The small molecule below binds the protein below.
Small molecule (SMILES): CC(=O)N[C@@H]1[C@@H](O)[C@H](O)[C@@H](CO)O[C@H]1O

Sequence of chain 1.A:
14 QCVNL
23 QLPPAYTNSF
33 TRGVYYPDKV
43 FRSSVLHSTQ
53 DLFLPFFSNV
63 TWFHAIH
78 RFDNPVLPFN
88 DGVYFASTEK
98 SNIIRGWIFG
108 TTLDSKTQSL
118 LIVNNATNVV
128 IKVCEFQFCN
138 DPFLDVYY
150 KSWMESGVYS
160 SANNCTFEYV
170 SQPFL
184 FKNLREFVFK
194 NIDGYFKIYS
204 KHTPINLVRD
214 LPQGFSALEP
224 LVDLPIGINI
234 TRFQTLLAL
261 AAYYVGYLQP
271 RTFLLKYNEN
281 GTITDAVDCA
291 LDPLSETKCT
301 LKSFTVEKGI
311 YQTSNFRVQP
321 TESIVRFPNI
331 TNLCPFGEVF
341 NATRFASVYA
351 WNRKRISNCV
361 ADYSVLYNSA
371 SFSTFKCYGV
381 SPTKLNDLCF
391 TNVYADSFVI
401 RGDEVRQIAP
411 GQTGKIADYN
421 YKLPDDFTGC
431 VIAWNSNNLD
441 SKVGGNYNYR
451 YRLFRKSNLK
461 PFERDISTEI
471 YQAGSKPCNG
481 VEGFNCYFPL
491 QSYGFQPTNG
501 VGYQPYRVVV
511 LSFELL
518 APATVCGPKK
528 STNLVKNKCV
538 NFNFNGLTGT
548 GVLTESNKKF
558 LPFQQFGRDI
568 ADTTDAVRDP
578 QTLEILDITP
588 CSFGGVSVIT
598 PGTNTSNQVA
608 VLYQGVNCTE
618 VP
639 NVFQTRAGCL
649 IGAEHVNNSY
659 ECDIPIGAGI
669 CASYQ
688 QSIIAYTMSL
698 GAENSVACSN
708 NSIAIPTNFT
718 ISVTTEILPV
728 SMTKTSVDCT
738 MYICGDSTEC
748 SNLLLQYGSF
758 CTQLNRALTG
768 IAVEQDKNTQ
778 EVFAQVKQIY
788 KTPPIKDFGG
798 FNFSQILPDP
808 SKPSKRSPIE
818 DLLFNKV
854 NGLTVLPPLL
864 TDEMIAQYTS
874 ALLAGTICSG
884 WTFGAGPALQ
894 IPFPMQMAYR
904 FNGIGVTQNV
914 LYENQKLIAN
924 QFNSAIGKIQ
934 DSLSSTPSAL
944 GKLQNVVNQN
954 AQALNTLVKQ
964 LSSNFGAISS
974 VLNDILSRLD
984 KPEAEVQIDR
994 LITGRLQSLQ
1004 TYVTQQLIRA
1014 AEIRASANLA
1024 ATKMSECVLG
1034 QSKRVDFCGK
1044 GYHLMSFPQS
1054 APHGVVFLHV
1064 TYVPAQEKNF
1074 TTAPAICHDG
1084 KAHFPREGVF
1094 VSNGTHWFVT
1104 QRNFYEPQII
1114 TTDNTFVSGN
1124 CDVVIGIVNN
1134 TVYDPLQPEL

Binding-site contacts:
Ligand atom C8 contacts residue ASN1132 of chain 1.A at 4.3 Å.
Ligand atom C5 contacts residue ASN1132 of chain 1.A at 3.7 Å.
Ligand atom C2 contacts residue ASN1132 of chain 1.A at 2.5 Å.
Ligand atom C1 contacts residue ASN1132 of chain 1.A at 1.5 Å.
Ligand atom O5 contacts residue ASN1132 of chain 1.A at 2.4 Å (h-bond).
Ligand atom N2 contacts residue ASN1132 of chain 1.A at 2.9 Å (h-bond).
Ligand atom C4 contacts residue ASN1132 of chain 1.A at 4.3 Å.
Ligand atom C7 contacts residue ASN1132 of chain 1.A at 3.1 Å.
Ligand atom C3 contacts residue ASN1132 of chain 1.A at 3.8 Å.
Ligand atom O7 contacts residue ASN1132 of chain 1.A at 3.0 Å (h-bond).